The protein below binds the small molecule below.
Small molecule (SMILES): CC(C)(C#Cc1ccc(-c2ccc(Cl)c3c(NS(C)(=O)=O)nn(CC(F)(F)F)c23)c([C@H](Cc2cc(F)cc(F)c2)NC(=O)Cn2nc(C(F)(F)F)c3c2C(F)(F)[C@@H]2C[C@H]32)n1)S(C)(=O)=O

Sequence of chain 6.A:
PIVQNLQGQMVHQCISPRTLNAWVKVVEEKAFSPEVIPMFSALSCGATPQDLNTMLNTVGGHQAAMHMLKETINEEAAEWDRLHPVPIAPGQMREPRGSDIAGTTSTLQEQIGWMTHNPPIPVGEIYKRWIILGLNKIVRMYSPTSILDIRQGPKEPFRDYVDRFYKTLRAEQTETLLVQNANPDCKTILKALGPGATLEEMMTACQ

Sequence of chain 2.A:
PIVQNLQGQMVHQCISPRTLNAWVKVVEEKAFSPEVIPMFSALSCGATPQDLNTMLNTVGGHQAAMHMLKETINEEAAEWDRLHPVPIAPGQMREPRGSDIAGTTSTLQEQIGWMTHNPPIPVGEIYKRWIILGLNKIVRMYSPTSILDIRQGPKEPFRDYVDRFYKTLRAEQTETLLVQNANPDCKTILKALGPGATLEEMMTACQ

Binding-site contacts:
Ligand atom C32 contacts residue LYS70 of chain 6.A at 3.5 Å.
Ligand atom C21 contacts residue LEU56 of chain 6.A at 3.5 Å (hydrophobic).
Ligand atom F26 contacts residue ILE73 of chain 6.A at 3.2 Å.
Ligand atom C01 contacts residue ASN57 of chain 6.A at 3.4 Å.
Ligand atom F64 contacts residue ARG173 of chain 2.A at 3.2 Å.
Ligand atom C31 contacts residue LYS70 of chain 6.A at 3.5 Å.
Ligand atom C11 contacts residue TYR130 of chain 6.A at 3.4 Å (hydrophobic).
Ligand atom C44 contacts residue ASN57 of chain 6.A at 3.4 Å.
Ligand atom F26 contacts residue MET66 of chain 6.A at 3.6 Å.
Ligand atom F42 contacts residue LYS70 of chain 6.A at 3.0 Å.
Ligand atom C22 contacts residue LEU56 of chain 6.A at 3.6 Å (hydrophobic).
Ligand atom C09 contacts residue THR107 of chain 6.A at 3.6 Å.
Ligand atom C21 contacts residue ASN57 of chain 6.A at 3.0 Å.
Ligand atom F26 contacts residue LYS70 of chain 6.A at 3.1 Å.
Ligand atom O51 contacts residue ASN74 of chain 6.A at 3.4 Å (h-bond).
Ligand atom N06 contacts residue ASN57 of chain 6.A at 2.9 Å (h-bond).
Ligand atom C19 contacts residue ASN57 of chain 6.A at 3.1 Å.
Ligand atom F41 contacts residue GLN63 of chain 6.A at 3.6 Å.
Ligand atom O57 contacts residue PRO38 of chain 2.A at 3.5 Å.
Ligand atom C08 contacts residue THR107 of chain 6.A at 3.4 Å.
Ligand atom C04 contacts residue ASN53 of chain 6.A at 3.5 Å.
Ligand atom C12 contacts residue TYR130 of chain 6.A at 3.5 Å (hydrophobic).
Ligand atom C12 contacts residue THR107 of chain 6.A at 3.5 Å.
Ligand atom N43 contacts residue ASN57 of chain 6.A at 2.6 Å (h-bond).
Ligand atom O51 contacts residue LYS70 of chain 6.A at 3.4 Å.
Ligand atom CL47 contacts residue ASN74 of chain 6.A at 3.0 Å.
Ligand atom O50 contacts residue LYS70 of chain 6.A at 3.3 Å (salt-bridge).
Ligand atom C23 contacts residue MET66 of chain 6.A at 3.3 Å (hydrophobic).
Ligand atom C02 contacts residue ASN57 of chain 6.A at 3.5 Å.
Ligand atom C20 contacts residue ASN57 of chain 6.A at 3.5 Å.
Ligand atom F27 contacts residue MET66 of chain 6.A at 3.0 Å.
Ligand atom O29 contacts residue LYS70 of chain 6.A at 3.0 Å (salt-bridge).
Ligand atom C07 contacts residue THR107 of chain 6.A at 3.3 Å.
Ligand atom CL47 contacts residue ILE73 of chain 6.A at 3.4 Å.
Ligand atom C39 contacts residue GLN63 of chain 6.A at 3.2 Å.
Ligand atom F26 contacts residue LEU69 of chain 6.A at 3.4 Å.
Ligand atom C19 contacts residue ASN53 of chain 6.A at 3.5 Å.
Ligand atom F27 contacts residue LEU56 of chain 6.A at 3.5 Å.
Ligand atom C12 contacts residue ASN53 of chain 6.A at 3.2 Å.
Ligand atom C24 contacts residue LYS70 of chain 6.A at 3.5 Å.